A small-molecule ligand and the protein it binds are described below.
Small molecule (SMILES): CC(=O)N[C@@H]1[C@@H](O)[C@H](O)[C@@H](CO)O[C@H]1O

Sequence of chain 1.A:
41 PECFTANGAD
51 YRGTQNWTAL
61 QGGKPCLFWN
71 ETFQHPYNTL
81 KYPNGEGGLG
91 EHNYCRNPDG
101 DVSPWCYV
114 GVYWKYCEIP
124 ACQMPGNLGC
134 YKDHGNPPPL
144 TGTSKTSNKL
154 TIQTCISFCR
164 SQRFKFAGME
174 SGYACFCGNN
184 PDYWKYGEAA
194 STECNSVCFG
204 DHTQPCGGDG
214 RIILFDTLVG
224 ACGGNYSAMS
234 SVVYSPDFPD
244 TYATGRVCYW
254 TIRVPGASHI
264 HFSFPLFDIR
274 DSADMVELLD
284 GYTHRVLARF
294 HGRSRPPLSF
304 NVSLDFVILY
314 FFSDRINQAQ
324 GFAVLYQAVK

Binding-site contacts:
Ligand atom C8 contacts residue PHE303 of chain 1.A at 4.4 Å (hydrophobic).
Ligand atom O5 contacts residue HIS262 of chain 1.A at 3.0 Å (h-bond).
Ligand atom C6 contacts residue HIS262 of chain 1.A at 3.2 Å.
Ligand atom C7 contacts residue ASN304 of chain 1.A at 3.2 Å.
Ligand atom O6 contacts residue VAL332 of chain 1.A at 3.5 Å.
Ligand atom C3 contacts residue ASN304 of chain 1.A at 3.7 Å.
Ligand atom C8 contacts residue SER302 of chain 1.A at 4.2 Å.
Ligand atom C5 contacts residue HIS262 of chain 1.A at 3.6 Å.
Ligand atom C4 contacts residue ASN304 of chain 1.A at 4.0 Å.
Ligand atom C5 contacts residue ASN304 of chain 1.A at 3.6 Å.
Ligand atom C1 contacts residue HIS262 of chain 1.A at 4.1 Å.
Ligand atom O6 contacts residue HIS262 of chain 1.A at 2.9 Å (h-bond).
Ligand atom C1 contacts residue HIS264 of chain 1.A at 4.1 Å.
Ligand atom C8 contacts residue ASN304 of chain 1.A at 4.4 Å.
Ligand atom C2 contacts residue ASN304 of chain 1.A at 2.4 Å.
Ligand atom O7 contacts residue ASN304 of chain 1.A at 3.0 Å (h-bond).
Ligand atom N2 contacts residue ASN304 of chain 1.A at 3.0 Å (h-bond).
Ligand atom N2 contacts residue HIS264 of chain 1.A at 4.5 Å.
Ligand atom C1 contacts residue ASN304 of chain 1.A at 1.4 Å.
Ligand atom O5 contacts residue ASN304 of chain 1.A at 2.4 Å (h-bond).